A protein and the small-molecule ligand that binds it are described below.
Small molecule (SMILES): CC(=O)N[C@@H]1[C@@H](O)[C@H](O)[C@@H](CO)O[C@H]1O

Sequence of chain 30.F:
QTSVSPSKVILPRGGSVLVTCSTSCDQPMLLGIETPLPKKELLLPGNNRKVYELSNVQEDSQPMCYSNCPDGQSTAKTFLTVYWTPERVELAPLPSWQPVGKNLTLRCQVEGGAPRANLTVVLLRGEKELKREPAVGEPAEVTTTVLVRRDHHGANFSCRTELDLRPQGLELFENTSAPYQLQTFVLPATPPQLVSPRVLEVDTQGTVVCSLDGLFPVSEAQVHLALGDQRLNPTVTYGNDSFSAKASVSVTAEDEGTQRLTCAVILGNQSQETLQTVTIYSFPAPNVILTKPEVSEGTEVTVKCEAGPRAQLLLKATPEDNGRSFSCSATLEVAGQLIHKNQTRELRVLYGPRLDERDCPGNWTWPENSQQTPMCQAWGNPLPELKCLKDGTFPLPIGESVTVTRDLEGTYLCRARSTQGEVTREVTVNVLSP

Binding-site contacts:
Ligand atom O6 contacts residue ALA117 of chain 30.F at 2.3 Å.
Ligand atom C8 contacts residue ASP164 of chain 30.F at 4.5 Å.
Ligand atom O5 contacts residue ASN118 of chain 30.F at 1.8 Å (h-bond).
Ligand atom C1 contacts residue ASN118 of chain 30.F at 1.6 Å.
Ligand atom C4 contacts residue ASN118 of chain 30.F at 3.8 Å.
Ligand atom C2 contacts residue ASN118 of chain 30.F at 2.7 Å.
Ligand atom O7 contacts residue ALA117 of chain 30.F at 4.5 Å.
Ligand atom O5 contacts residue ALA117 of chain 30.F at 3.5 Å (h-bond).
Ligand atom C2 contacts residue ALA117 of chain 30.F at 4.0 Å (hydrophobic).
Ligand atom C5 contacts residue ALA117 of chain 30.F at 4.2 Å (hydrophobic).
Ligand atom C1 contacts residue ALA117 of chain 30.F at 3.9 Å (hydrophobic).
Ligand atom C5 contacts residue GLN168 of chain 30.F at 4.5 Å.
Ligand atom C7 contacts residue PRO167 of chain 30.F at 3.9 Å (hydrophobic).
Ligand atom N2 contacts residue PRO167 of chain 30.F at 4.0 Å.
Ligand atom O7 contacts residue ASN118 of chain 30.F at 3.5 Å (h-bond).
Ligand atom O6 contacts residue ASN118 of chain 30.F at 4.0 Å.
Ligand atom C5 contacts residue ASN118 of chain 30.F at 3.2 Å.
Ligand atom C3 contacts residue ASN118 of chain 30.F at 3.8 Å.
Ligand atom C8 contacts residue PRO167 of chain 30.F at 3.7 Å (hydrophobic).
Ligand atom C1 contacts residue GLN168 of chain 30.F at 4.0 Å.
Ligand atom C4 contacts residue ALA117 of chain 30.F at 4.2 Å (hydrophobic).
Ligand atom N2 contacts residue ASN118 of chain 30.F at 3.6 Å.
Ligand atom C6 contacts residue ALA117 of chain 30.F at 3.6 Å (hydrophobic).
Ligand atom C1 contacts residue PRO167 of chain 30.F at 4.4 Å (hydrophobic).
Ligand atom C7 contacts residue ASN118 of chain 30.F at 3.9 Å.
Ligand atom C6 contacts residue ASN118 of chain 30.F at 4.0 Å.
Ligand atom O5 contacts residue GLN168 of chain 30.F at 4.0 Å.